Sequence of chain 13.F:
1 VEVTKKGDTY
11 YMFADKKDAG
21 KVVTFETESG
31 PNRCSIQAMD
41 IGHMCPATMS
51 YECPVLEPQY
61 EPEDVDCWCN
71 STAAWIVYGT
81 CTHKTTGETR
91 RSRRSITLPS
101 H

Binding-site contacts:
Ligand atom O7 contacts residue ASN70 of chain 13.F at 3.3 Å (h-bond).
Ligand atom C5 contacts residue ASN70 of chain 13.F at 3.7 Å.
Ligand atom N2 contacts residue PRO31 of chain 13.F at 2.8 Å (h-bond).
Ligand atom C2 contacts residue PRO31 of chain 13.F at 3.9 Å (hydrophobic).
Ligand atom C2 contacts residue ASN70 of chain 13.F at 2.5 Å.
Ligand atom N2 contacts residue ASN32 of chain 13.F at 4.2 Å.
Ligand atom O3 contacts residue PRO31 of chain 13.F at 4.0 Å.
Ligand atom C1 contacts residue ASN70 of chain 13.F at 1.4 Å.
Ligand atom N2 contacts residue ASN70 of chain 13.F at 2.9 Å (h-bond).
Ligand atom C5 contacts residue ARG33 of chain 13.F at 4.1 Å.
Ligand atom C3 contacts residue ASN70 of chain 13.F at 3.8 Å.
Ligand atom C7 contacts residue ASN70 of chain 13.F at 3.1 Å.
Ligand atom O7 contacts residue PRO31 of chain 13.F at 3.2 Å (h-bond).
Ligand atom C7 contacts residue PRO31 of chain 13.F at 3.4 Å (hydrophobic).
Ligand atom O5 contacts residue ASN70 of chain 13.F at 2.4 Å (h-bond).
Ligand atom O7 contacts residue SER71 of chain 13.F at 4.2 Å.
Ligand atom O6 contacts residue ARG33 of chain 13.F at 3.6 Å.
Ligand atom C3 contacts residue PRO31 of chain 13.F at 4.0 Å (hydrophobic).
Ligand atom C8 contacts residue ASN70 of chain 13.F at 3.6 Å.
Ligand atom C6 contacts residue ARG33 of chain 13.F at 4.1 Å.
Ligand atom C1 contacts residue ARG33 of chain 13.F at 4.2 Å.
Ligand atom C4 contacts residue ASN70 of chain 13.F at 4.2 Å.

A small-molecule ligand and the protein it binds are described below.
Small molecule (SMILES): CC(=O)N[C@@H]1[C@@H](O)[C@H](O)[C@@H](CO)O[C@H]1O